Sequence of chain 1.A:
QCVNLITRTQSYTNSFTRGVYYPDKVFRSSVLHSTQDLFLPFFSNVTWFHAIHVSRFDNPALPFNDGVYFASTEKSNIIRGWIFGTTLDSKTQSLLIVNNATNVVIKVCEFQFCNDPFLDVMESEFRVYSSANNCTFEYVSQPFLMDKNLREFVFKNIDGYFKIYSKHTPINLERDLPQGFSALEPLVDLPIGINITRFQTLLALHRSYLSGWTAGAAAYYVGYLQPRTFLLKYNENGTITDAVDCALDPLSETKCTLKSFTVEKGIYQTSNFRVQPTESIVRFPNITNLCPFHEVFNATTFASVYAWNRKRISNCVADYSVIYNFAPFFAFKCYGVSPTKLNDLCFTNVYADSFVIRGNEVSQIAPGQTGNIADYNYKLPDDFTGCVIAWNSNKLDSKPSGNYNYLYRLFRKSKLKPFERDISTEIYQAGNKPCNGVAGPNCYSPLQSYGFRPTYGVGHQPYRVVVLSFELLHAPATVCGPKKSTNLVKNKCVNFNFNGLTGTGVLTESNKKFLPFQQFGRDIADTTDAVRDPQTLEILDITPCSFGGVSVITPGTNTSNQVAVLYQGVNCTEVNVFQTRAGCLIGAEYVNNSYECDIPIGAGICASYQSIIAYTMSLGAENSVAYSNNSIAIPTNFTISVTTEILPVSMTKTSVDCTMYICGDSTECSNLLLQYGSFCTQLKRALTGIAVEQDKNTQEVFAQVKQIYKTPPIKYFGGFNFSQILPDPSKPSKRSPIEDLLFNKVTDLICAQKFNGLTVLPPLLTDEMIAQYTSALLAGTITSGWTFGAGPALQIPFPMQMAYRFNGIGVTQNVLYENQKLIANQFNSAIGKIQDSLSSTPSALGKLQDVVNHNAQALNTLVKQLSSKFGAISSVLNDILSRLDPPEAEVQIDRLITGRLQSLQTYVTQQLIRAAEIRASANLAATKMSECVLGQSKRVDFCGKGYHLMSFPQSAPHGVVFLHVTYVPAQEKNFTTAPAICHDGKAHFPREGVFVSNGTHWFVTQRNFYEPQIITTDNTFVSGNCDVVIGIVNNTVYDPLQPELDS

Binding-site contacts:
Ligand atom O6 contacts residue ASN705 of chain 1.C at 4.0 Å.
Ligand atom O6 contacts residue ILE790 of chain 1.A at 4.0 Å.
Ligand atom C6 contacts residue ILE790 of chain 1.A at 3.8 Å (hydrophobic).
Ligand atom C7 contacts residue TYR792 of chain 1.A at 3.9 Å (hydrophobic).
Ligand atom C5 contacts residue ILE790 of chain 1.A at 4.4 Å (hydrophobic).
Ligand atom O7 contacts residue TYR792 of chain 1.A at 3.2 Å.
Ligand atom O5 contacts residue ASN705 of chain 1.C at 2.4 Å (h-bond).
Ligand atom C2 contacts residue TYR792 of chain 1.A at 4.0 Å (hydrophobic).
Ligand atom C4 contacts residue ASN705 of chain 1.C at 4.3 Å.
Ligand atom C7 contacts residue ASN705 of chain 1.C at 3.9 Å.
Ligand atom C5 contacts residue ASN705 of chain 1.C at 3.7 Å.
Ligand atom O4 contacts residue ILE790 of chain 1.A at 3.9 Å.
Ligand atom C3 contacts residue ASN705 of chain 1.C at 3.8 Å.
Ligand atom N2 contacts residue ASN705 of chain 1.C at 3.0 Å (h-bond).
Ligand atom C1 contacts residue ASN705 of chain 1.C at 1.4 Å.
Ligand atom C4 contacts residue ILE790 of chain 1.A at 3.9 Å (hydrophobic).
Ligand atom C2 contacts residue ASN705 of chain 1.C at 2.5 Å.
Ligand atom C1 contacts residue TYR792 of chain 1.A at 4.5 Å (hydrophobic).
Ligand atom O7 contacts residue ASN705 of chain 1.C at 4.4 Å.
Ligand atom N2 contacts residue TYR792 of chain 1.A at 4.4 Å.

Sequence of chain 1.C:
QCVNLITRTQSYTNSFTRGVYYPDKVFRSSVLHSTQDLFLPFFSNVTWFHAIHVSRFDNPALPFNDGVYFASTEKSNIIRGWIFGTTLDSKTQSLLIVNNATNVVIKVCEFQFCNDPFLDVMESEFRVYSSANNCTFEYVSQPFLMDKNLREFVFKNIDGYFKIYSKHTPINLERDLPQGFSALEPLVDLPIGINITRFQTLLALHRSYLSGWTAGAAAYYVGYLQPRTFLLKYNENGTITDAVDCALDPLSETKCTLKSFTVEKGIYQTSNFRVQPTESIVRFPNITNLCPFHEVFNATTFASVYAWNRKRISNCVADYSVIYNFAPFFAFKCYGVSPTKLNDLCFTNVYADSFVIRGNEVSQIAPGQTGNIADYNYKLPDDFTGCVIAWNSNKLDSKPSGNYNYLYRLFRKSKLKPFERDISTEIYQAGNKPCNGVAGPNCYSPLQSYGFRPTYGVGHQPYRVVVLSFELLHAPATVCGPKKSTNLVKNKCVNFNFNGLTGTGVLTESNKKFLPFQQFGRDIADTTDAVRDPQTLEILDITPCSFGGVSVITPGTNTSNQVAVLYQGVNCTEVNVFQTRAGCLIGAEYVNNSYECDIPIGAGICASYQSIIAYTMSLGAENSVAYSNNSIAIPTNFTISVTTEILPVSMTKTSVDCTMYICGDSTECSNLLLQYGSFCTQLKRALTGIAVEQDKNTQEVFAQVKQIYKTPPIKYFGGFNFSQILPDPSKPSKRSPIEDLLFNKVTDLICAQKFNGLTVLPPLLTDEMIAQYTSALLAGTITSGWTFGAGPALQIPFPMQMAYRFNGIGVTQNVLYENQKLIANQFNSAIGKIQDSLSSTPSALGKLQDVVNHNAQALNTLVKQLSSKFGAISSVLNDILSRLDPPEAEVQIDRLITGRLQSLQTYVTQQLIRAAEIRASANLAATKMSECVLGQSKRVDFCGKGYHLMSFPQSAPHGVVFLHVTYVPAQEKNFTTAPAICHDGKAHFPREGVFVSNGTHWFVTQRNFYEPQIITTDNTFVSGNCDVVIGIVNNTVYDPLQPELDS

A protein and the small-molecule ligand that binds it are described below.
Small molecule (SMILES): CC(=O)N[C@@H]1[C@@H](O)[C@H](O)[C@@H](CO)O[C@H]1O